A protein and the small-molecule ligand that binds it are described below.
Small molecule (SMILES): Nc1ncnc2c1ncn2[C@@H]1O[C@H](CO[P](=O)(O)O[P](=O)(O)NP(=O)(O)O)[C@@H](O)[C@H]1O

Sequence of chain 1.B:
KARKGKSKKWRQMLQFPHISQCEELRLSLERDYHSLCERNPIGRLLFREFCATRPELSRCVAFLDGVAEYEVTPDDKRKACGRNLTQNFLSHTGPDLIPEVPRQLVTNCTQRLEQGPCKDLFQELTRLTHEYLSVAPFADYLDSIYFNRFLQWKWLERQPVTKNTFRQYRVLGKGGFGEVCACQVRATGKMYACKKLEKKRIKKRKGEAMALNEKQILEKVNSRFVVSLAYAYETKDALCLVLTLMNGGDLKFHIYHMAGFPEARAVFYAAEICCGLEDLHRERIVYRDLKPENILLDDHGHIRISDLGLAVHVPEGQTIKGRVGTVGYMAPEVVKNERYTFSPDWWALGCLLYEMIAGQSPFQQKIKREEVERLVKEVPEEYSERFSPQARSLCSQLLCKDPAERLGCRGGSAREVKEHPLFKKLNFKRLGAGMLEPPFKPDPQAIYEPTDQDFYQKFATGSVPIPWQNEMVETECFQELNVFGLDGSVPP

Binding-site contacts:
Ligand atom C2 contacts residue LEU192 of chain 1.B at 3.8 Å (hydrophobic).
Ligand atom O1B contacts residue GLY196 of chain 1.B at 3.9 Å.
Ligand atom O4' contacts residue GLY193 of chain 1.B at 3.9 Å.
Ligand atom PG contacts residue MG1 of chain 1.F at 3.7 Å.
Ligand atom PA contacts residue MG1 of chain 1.F at 3.0 Å.
Ligand atom N1 contacts residue ALA213 of chain 1.B at 3.5 Å.
Ligand atom O2G contacts residue MG1 of chain 1.F at 2.2 Å.
Ligand atom C4 contacts residue VAL200 of chain 1.B at 3.9 Å (hydrophobic).
Ligand atom N3B contacts residue GLY196 of chain 1.B at 3.4 Å (h-bond).
Ligand atom C5' contacts residue LYS194 of chain 1.B at 3.4 Å.
Ligand atom C6 contacts residue ALA213 of chain 1.B at 3.5 Å (hydrophobic).
Ligand atom PB contacts residue LYS215 of chain 1.B at 3.5 Å.
Ligand atom O2B contacts residue ASP329 of chain 1.B at 3.4 Å (salt-bridge).
Ligand atom O1B contacts residue LYS215 of chain 1.B at 3.1 Å.
Ligand atom N6 contacts residue MET266 of chain 1.B at 3.8 Å.
Ligand atom N6 contacts residue ALA213 of chain 1.B at 3.5 Å.
Ligand atom O2B contacts residue LYS215 of chain 1.B at 2.5 Å (salt-bridge).
Ligand atom O1B contacts residue GLY195 of chain 1.B at 3.2 Å.
Ligand atom O3G contacts residue GLY196 of chain 1.B at 3.9 Å.
Ligand atom O4' contacts residue VAL200 of chain 1.B at 3.5 Å.
Ligand atom N3 contacts residue LEU192 of chain 1.B at 3.9 Å.
Ligand atom O2G contacts residue ASP329 of chain 1.B at 3.9 Å.
Ligand atom N1 contacts residue THR264 of chain 1.B at 3.8 Å.
Ligand atom N1 contacts residue LEU265 of chain 1.B at 3.8 Å.
Ligand atom O5' contacts residue VAL200 of chain 1.B at 3.8 Å.
Ligand atom N3 contacts residue MET266 of chain 1.B at 3.6 Å (h-bond).
Ligand atom PG contacts residue ASP329 of chain 1.B at 3.9 Å.
Ligand atom O1G contacts residue ASP329 of chain 1.B at 2.8 Å (salt-bridge).
Ligand atom C5 contacts residue LEU318 of chain 1.B at 3.9 Å (hydrophobic).
Ligand atom C2 contacts residue MET266 of chain 1.B at 2.8 Å (hydrophobic).
Ligand atom C6 contacts residue MET266 of chain 1.B at 3.7 Å (hydrophobic).
Ligand atom O1A contacts residue LYS215 of chain 1.B at 3.8 Å.
Ligand atom C8 contacts residue VAL200 of chain 1.B at 3.9 Å (hydrophobic).
Ligand atom O3A contacts residue MG1 of chain 1.F at 2.7 Å.
Ligand atom N1 contacts residue MET266 of chain 1.B at 2.8 Å (h-bond).
Ligand atom N9 contacts residue VAL200 of chain 1.B at 3.7 Å.
Ligand atom N6 contacts residue THR264 of chain 1.B at 2.7 Å (h-bond).
Ligand atom O2A contacts residue MG1 of chain 1.F at 2.2 Å.
Ligand atom C6 contacts residue THR264 of chain 1.B at 3.7 Å.
Ligand atom N7 contacts residue LEU318 of chain 1.B at 3.9 Å.